Sequence of chain 2.A:
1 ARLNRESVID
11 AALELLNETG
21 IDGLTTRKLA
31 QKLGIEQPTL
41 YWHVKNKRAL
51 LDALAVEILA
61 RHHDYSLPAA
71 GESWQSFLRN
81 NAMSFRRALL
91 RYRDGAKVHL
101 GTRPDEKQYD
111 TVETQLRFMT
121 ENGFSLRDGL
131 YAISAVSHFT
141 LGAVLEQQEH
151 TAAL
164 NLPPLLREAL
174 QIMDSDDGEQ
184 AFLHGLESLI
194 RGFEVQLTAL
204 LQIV

Sequence of chain 1.A:
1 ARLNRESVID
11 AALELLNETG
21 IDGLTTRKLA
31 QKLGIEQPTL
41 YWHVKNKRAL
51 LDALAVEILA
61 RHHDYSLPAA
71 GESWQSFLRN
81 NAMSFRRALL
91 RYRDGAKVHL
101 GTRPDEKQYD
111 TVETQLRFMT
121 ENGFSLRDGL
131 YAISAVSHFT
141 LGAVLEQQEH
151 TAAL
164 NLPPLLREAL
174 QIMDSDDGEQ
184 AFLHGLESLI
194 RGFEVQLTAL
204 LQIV

A protein and the small-molecule ligand that binds it are described below.
Small molecule (SMILES): CN(C)[C@@H]1C(O)=C(C(N)=O)C(=O)[C@@]2(O)C(O)=C3C(=O)c4c(O)ccc(Cl)c4[C@@](C)(O)[C@H]3C[C@@H]12

Binding-site contacts:
Ligand atom C3 contacts residue GLN115 of chain 2.A at 3.4 Å.
Ligand atom O11 contacts residue MG1 of chain 2.B at 2.0 Å.
Ligand atom C4D contacts residue SER137 of chain 2.A at 3.1 Å.
Ligand atom O12 contacts residue HIS99 of chain 2.A at 2.9 Å (h-bond).
Ligand atom C4D contacts residue ILE133 of chain 2.A at 3.6 Å (hydrophobic).
Ligand atom O3 contacts residue ASN81 of chain 2.A at 2.8 Å (h-bond).
Ligand atom C4D contacts residue ASN81 of chain 2.A at 3.2 Å.
Ligand atom O2' contacts residue GLN115 of chain 2.A at 3.3 Å (h-bond).
Ligand atom C8 contacts residue LEU173 of chain 1.A at 3.6 Å (hydrophobic).
Ligand atom O6 contacts residue PRO104 of chain 2.A at 3.8 Å.
Ligand atom CL7 contacts residue LEU169 of chain 1.A at 3.7 Å.
Ligand atom C5 contacts residue GLN115 of chain 2.A at 3.7 Å.
Ligand atom C2' contacts residue GLN115 of chain 2.A at 3.7 Å.
Ligand atom C4 contacts residue GLN115 of chain 2.A at 3.5 Å.
Ligand atom O2' contacts residue SER66 of chain 2.A at 3.5 Å.
Ligand atom O3 contacts residue HIS63 of chain 2.A at 2.7 Å (h-bond).
Ligand atom O10 contacts residue THR102 of chain 2.A at 3.6 Å.
Ligand atom O4B contacts residue PHE85 of chain 2.A at 3.4 Å.
Ligand atom C9 contacts residue ARG103 of chain 2.A at 3.7 Å.
Ligand atom O2' contacts residue THR111 of chain 2.A at 3.8 Å.
Ligand atom O12 contacts residue MG1 of chain 2.B at 1.7 Å.
Ligand atom C10 contacts residue PRO104 of chain 2.A at 3.8 Å (hydrophobic).
Ligand atom C6' contacts residue ILE133 of chain 2.A at 3.3 Å (hydrophobic).
Ligand atom C5B contacts residue MG1 of chain 2.B at 3.4 Å.
Ligand atom N4 contacts residue ASN81 of chain 2.A at 2.7 Å (h-bond).
Ligand atom C2' contacts residue HIS63 of chain 2.A at 3.6 Å.
Ligand atom O6 contacts residue VAL112 of chain 2.A at 3.5 Å.
Ligand atom C4' contacts residue PHE85 of chain 2.A at 3.6 Å (hydrophobic).
Ligand atom C3 contacts residue HIS63 of chain 2.A at 3.7 Å.
Ligand atom C12 contacts residue MG1 of chain 2.B at 2.9 Å.
Ligand atom C4' contacts residue SER137 of chain 2.A at 3.7 Å.
Ligand atom C4A contacts residue SER137 of chain 2.A at 3.5 Å.
Ligand atom C6B contacts residue PRO104 of chain 2.A at 3.8 Å (hydrophobic).
Ligand atom CL7 contacts residue ALA172 of chain 1.A at 3.7 Å.
Ligand atom O1 contacts residue VAL112 of chain 2.A at 3.7 Å.
Ligand atom O2' contacts residue HIS63 of chain 2.A at 2.9 Å (h-bond).
Ligand atom C11 contacts residue MG1 of chain 2.B at 3.1 Å.
Ligand atom C4' contacts residue ASN81 of chain 2.A at 3.3 Å.
Ligand atom O10 contacts residue ARG103 of chain 2.A at 3.3 Å.
Ligand atom O3 contacts residue GLN115 of chain 2.A at 3.2 Å (h-bond).